A protein and the small-molecule ligand that binds it are described below.
Small molecule (SMILES): CC(=O)N[C@H]1[C@H]([C@H](O)[C@H](O)CO)O[C@@](O[C@H]2[C@@H](O)[C@@H](CO)O[C@@H](O[C@H]3[C@H](O)[C@@H](O)[C@H](O)O[C@@H]3CO)[C@@H]2O)(C(=O)O)C[C@@H]1O

Sequence of chain 1.B:
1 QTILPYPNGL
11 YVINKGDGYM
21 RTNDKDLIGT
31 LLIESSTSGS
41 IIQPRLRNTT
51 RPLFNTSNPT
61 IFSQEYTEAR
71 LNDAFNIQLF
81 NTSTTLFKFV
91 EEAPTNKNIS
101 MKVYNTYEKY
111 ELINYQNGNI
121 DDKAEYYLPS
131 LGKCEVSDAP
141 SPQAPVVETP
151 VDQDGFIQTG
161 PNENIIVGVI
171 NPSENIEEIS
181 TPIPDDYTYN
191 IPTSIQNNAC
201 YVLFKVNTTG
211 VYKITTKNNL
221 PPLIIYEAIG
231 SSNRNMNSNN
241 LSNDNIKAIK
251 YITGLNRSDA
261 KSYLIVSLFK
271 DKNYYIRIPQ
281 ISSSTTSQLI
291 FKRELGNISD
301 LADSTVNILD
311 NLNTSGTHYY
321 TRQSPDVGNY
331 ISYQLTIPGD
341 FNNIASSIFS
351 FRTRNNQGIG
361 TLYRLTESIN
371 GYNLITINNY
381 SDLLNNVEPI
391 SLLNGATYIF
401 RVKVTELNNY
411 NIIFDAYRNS

Binding-site contacts:
Ligand atom C6 contacts residue ASP259 of chain 1.B at 3.1 Å.
Ligand atom O3 contacts residue ARG257 of chain 1.B at 3.3 Å (salt-bridge).
Ligand atom O9 contacts residue ASP310 of chain 1.B at 2.6 Å (salt-bridge).
Ligand atom O4 contacts residue TYR319 of chain 1.B at 4.0 Å.
Ligand atom N5 contacts residue TYR319 of chain 1.B at 2.6 Å (h-bond).
Ligand atom O9 contacts residue TYR320 of chain 1.B at 3.7 Å.
Ligand atom C7 contacts residue ASP310 of chain 1.B at 4.1 Å.
Ligand atom C9 contacts residue ASP310 of chain 1.B at 3.5 Å.
Ligand atom O1B contacts residue THR321 of chain 1.B at 2.9 Å (h-bond).
Ligand atom O1B contacts residue TYR320 of chain 1.B at 3.5 Å.
Ligand atom C5 contacts residue ASP259 of chain 1.B at 3.8 Å.
Ligand atom O4 contacts residue ASP259 of chain 1.B at 2.6 Å (salt-bridge).
Ligand atom O9 contacts residue ASP259 of chain 1.B at 3.9 Å.
Ligand atom C11 contacts residue TYR319 of chain 1.B at 3.9 Å (hydrophobic).
Ligand atom C9 contacts residue ARG322 of chain 1.B at 3.8 Å.
Ligand atom C11 contacts residue TYR320 of chain 1.B at 3.4 Å (hydrophobic).
Ligand atom C3 contacts residue ARG257 of chain 1.B at 4.0 Å.
Ligand atom C9 contacts residue ASP259 of chain 1.B at 3.5 Å.
Ligand atom C4 contacts residue ASP259 of chain 1.B at 3.3 Å.
Ligand atom C11 contacts residue ASP310 of chain 1.B at 3.7 Å.
Ligand atom C1 contacts residue ARG257 of chain 1.B at 3.9 Å.
Ligand atom O7 contacts residue ASP310 of chain 1.B at 3.4 Å (salt-bridge).
Ligand atom O8 contacts residue TYR320 of chain 1.B at 4.0 Å.
Ligand atom C5 contacts residue TYR319 of chain 1.B at 3.3 Å (hydrophobic).
Ligand atom O1B contacts residue ARG257 of chain 1.B at 4.0 Å.
Ligand atom C2 contacts residue ARG257 of chain 1.B at 4.0 Å.
Ligand atom O4 contacts residue ARG257 of chain 1.B at 3.1 Å (salt-bridge).
Ligand atom N5 contacts residue TYR320 of chain 1.B at 3.9 Å.
Ligand atom C10 contacts residue TYR319 of chain 1.B at 3.6 Å (hydrophobic).
Ligand atom C1 contacts residue THR321 of chain 1.B at 3.6 Å.
Ligand atom C7 contacts residue TYR320 of chain 1.B at 4.0 Å (hydrophobic).
Ligand atom C10 contacts residue TYR320 of chain 1.B at 3.9 Å (hydrophobic).
Ligand atom O10 contacts residue ASN311 of chain 1.B at 3.3 Å (h-bond).
Ligand atom C8 contacts residue ASP259 of chain 1.B at 3.7 Å.
Ligand atom C4 contacts residue TYR319 of chain 1.B at 3.4 Å (hydrophobic).
Ligand atom O1A contacts residue THR321 of chain 1.B at 2.9 Å (h-bond).
Ligand atom O9 contacts residue ARG322 of chain 1.B at 3.0 Å (salt-bridge).
Ligand atom O1B contacts residue TYR319 of chain 1.B at 3.9 Å.
Ligand atom C6 contacts residue TYR319 of chain 1.B at 3.6 Å (hydrophobic).
Ligand atom O8 contacts residue ARG322 of chain 1.B at 2.8 Å (salt-bridge).